The small molecule below binds the protein below.
Small molecule (SMILES): CC(=O)N[C@@H]1[C@@H](O)[C@H](O)[C@@H](CO)O[C@H]1O

Sequence of chain 1.A:
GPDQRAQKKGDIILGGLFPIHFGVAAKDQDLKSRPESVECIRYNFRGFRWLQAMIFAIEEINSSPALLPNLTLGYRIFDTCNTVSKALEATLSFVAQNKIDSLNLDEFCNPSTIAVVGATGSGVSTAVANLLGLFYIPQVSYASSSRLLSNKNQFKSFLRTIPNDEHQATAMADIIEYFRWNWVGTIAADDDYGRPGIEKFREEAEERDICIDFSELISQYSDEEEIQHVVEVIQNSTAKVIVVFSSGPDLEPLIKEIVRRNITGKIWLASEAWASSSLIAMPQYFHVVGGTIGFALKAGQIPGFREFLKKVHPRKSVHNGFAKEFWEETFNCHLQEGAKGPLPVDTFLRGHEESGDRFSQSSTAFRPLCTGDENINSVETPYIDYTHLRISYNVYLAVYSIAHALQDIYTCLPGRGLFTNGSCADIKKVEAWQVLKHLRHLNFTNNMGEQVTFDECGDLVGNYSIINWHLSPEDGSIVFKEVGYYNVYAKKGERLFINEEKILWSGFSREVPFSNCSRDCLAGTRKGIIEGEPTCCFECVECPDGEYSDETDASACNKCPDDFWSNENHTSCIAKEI

Binding-site contacts:
Ligand atom C3 contacts residue ASN261 of chain 1.A at 3.8 Å.
Ligand atom C3 contacts residue GLU257 of chain 1.A at 4.2 Å.
Ligand atom C5 contacts residue ASN261 of chain 1.A at 3.6 Å.
Ligand atom N2 contacts residue ASN261 of chain 1.A at 2.6 Å (h-bond).
Ligand atom C2 contacts residue ASN261 of chain 1.A at 2.5 Å.
Ligand atom C2 contacts residue GLU257 of chain 1.A at 4.3 Å.
Ligand atom O7 contacts residue ASN261 of chain 1.A at 3.9 Å.
Ligand atom O6 contacts residue ASN261 of chain 1.A at 4.4 Å.
Ligand atom O3 contacts residue GLU257 of chain 1.A at 3.6 Å.
Ligand atom C4 contacts residue GLU257 of chain 1.A at 3.9 Å.
Ligand atom C7 contacts residue ASN261 of chain 1.A at 3.2 Å.
Ligand atom C4 contacts residue ASN261 of chain 1.A at 4.2 Å.
Ligand atom C8 contacts residue ASN261 of chain 1.A at 3.8 Å.
Ligand atom O5 contacts residue ASN261 of chain 1.A at 2.2 Å (h-bond).
Ligand atom C1 contacts residue ASN261 of chain 1.A at 1.4 Å.